Sequence of chain 2.F:
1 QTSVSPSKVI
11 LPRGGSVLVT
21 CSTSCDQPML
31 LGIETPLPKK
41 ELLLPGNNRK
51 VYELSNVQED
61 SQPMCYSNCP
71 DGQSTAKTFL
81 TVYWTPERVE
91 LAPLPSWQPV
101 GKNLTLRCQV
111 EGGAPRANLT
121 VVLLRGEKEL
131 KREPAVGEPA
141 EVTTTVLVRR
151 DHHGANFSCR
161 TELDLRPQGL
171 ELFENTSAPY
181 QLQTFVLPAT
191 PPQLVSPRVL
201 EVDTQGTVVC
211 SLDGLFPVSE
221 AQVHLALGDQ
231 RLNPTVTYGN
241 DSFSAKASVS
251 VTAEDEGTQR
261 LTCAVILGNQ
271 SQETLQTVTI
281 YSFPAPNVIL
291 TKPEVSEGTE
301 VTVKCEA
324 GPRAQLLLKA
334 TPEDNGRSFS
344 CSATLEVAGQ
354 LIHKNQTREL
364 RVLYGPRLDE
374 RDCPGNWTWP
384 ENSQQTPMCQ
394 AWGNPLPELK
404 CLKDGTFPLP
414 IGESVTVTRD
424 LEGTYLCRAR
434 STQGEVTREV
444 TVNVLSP

The small molecule below binds the protein below.
Small molecule (SMILES): CC(=O)N[C@@H]1[C@@H](O)[C@H](O)[C@@H](CO)O[C@H]1O

Binding-site contacts:
Ligand atom N2 contacts residue ASN103 of chain 2.F at 3.8 Å.
Ligand atom C1 contacts residue THR145 of chain 2.F at 3.4 Å.
Ligand atom C1 contacts residue ASN103 of chain 2.F at 1.7 Å.
Ligand atom C8 contacts residue VAL146 of chain 2.F at 4.5 Å (hydrophobic).
Ligand atom C5 contacts residue ASN103 of chain 2.F at 4.0 Å.
Ligand atom C2 contacts residue LEU147 of chain 2.F at 4.3 Å (hydrophobic).
Ligand atom O5 contacts residue ASN103 of chain 2.F at 2.6 Å (h-bond).
Ligand atom C5 contacts residue THR145 of chain 2.F at 4.0 Å.
Ligand atom C3 contacts residue THR145 of chain 2.F at 4.1 Å.
Ligand atom C3 contacts residue ASN103 of chain 2.F at 4.5 Å.
Ligand atom C7 contacts residue LEU147 of chain 2.F at 3.1 Å (hydrophobic).
Ligand atom N2 contacts residue LEU147 of chain 2.F at 3.6 Å.
Ligand atom N2 contacts residue THR145 of chain 2.F at 4.0 Å.
Ligand atom C8 contacts residue LEU147 of chain 2.F at 3.4 Å (hydrophobic).
Ligand atom C2 contacts residue THR145 of chain 2.F at 4.0 Å.
Ligand atom O5 contacts residue THR145 of chain 2.F at 4.0 Å.
Ligand atom O7 contacts residue LEU147 of chain 2.F at 3.0 Å.
Ligand atom C2 contacts residue ASN103 of chain 2.F at 3.2 Å.